Sequence of chain 1.A:
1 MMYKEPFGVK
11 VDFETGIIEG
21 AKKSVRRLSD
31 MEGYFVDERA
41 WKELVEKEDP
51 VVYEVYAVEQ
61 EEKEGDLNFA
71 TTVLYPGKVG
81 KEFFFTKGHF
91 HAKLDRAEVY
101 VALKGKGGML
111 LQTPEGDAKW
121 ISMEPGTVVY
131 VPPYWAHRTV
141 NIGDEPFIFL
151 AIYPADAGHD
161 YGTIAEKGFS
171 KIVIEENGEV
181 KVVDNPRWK

A protein and the small-molecule ligand that binds it are described below.
Small molecule (SMILES): O=C(O)[C@@H](O)[C@H](O)[C@H](O)COP(=O)(O)O

Binding-site contacts:
Ligand atom O3P contacts residue TYR161 of chain 1.A at 3.7 Å.
Ligand atom C2 contacts residue TYR100 of chain 1.A at 3.5 Å (hydrophobic).
Ligand atom O1 contacts residue MN1 of chain 1.B at 2.4 Å.
Ligand atom O1A contacts residue MN1 of chain 1.B at 3.5 Å.
Ligand atom C4 contacts residue THR72 of chain 1.A at 3.2 Å.
Ligand atom C1 contacts residue TYR100 of chain 1.A at 3.5 Å (hydrophobic).
Ligand atom O2P contacts residue LYS87 of chain 1.A at 3.9 Å.
Ligand atom C1 contacts residue MN1 of chain 1.B at 3.3 Å.
Ligand atom O1 contacts residue HIS137 of chain 1.A at 3.5 Å (h-bond).
Ligand atom O2 contacts residue ALA151 of chain 1.A at 4.0 Å.
Ligand atom P contacts residue TYR53 of chain 1.A at 3.8 Å.
Ligand atom O1 contacts residue HIS89 of chain 1.A at 3.1 Å.
Ligand atom C5 contacts residue VAL55 of chain 1.A at 3.8 Å (hydrophobic).
Ligand atom O1P contacts residue TYR161 of chain 1.A at 2.4 Å (h-bond).
Ligand atom O1 contacts residue GLU98 of chain 1.A at 3.2 Å (salt-bridge).
Ligand atom C2 contacts residue GLU98 of chain 1.A at 3.9 Å.
Ligand atom C1 contacts residue GLU98 of chain 1.A at 2.9 Å.
Ligand atom O1 contacts residue TYR100 of chain 1.A at 3.1 Å (h-bond).
Ligand atom O2P contacts residue TYR161 of chain 1.A at 3.7 Å.
Ligand atom O3P contacts residue TYR53 of chain 1.A at 2.4 Å (h-bond).
Ligand atom P contacts residue HIS89 of chain 1.A at 3.8 Å.
Ligand atom O4 contacts residue THR72 of chain 1.A at 2.7 Å (h-bond).
Ligand atom O5 contacts residue TYR53 of chain 1.A at 3.9 Å.
Ligand atom C3 contacts residue TYR100 of chain 1.A at 4.0 Å (hydrophobic).
Ligand atom O1A contacts residue TYR153 of chain 1.A at 3.2 Å.
Ligand atom O1A contacts residue GLU98 of chain 1.A at 2.2 Å (salt-bridge).
Ligand atom O5 contacts residue THR86 of chain 1.A at 3.4 Å.
Ligand atom O3 contacts residue HIS89 of chain 1.A at 3.7 Å.
Ligand atom C5 contacts residue TYR53 of chain 1.A at 3.6 Å (hydrophobic).
Ligand atom C3 contacts residue HIS89 of chain 1.A at 4.0 Å.
Ligand atom O2P contacts residue GLY88 of chain 1.A at 2.8 Å (h-bond).
Ligand atom O2P contacts residue HIS89 of chain 1.A at 3.1 Å (h-bond).
Ligand atom O4 contacts residue PHE149 of chain 1.A at 3.6 Å.
Ligand atom O1P contacts residue HIS89 of chain 1.A at 3.3 Å.
Ligand atom O2P contacts residue THR86 of chain 1.A at 3.8 Å.
Ligand atom O3P contacts residue LYS87 of chain 1.A at 3.8 Å.
Ligand atom P contacts residue TYR161 of chain 1.A at 3.5 Å.
Ligand atom O1A contacts residue ALA151 of chain 1.A at 3.9 Å.
Ligand atom O2 contacts residue ALA70 of chain 1.A at 3.7 Å.
Ligand atom P contacts residue THR86 of chain 1.A at 4.1 Å.